Sequence of chain 1.T:
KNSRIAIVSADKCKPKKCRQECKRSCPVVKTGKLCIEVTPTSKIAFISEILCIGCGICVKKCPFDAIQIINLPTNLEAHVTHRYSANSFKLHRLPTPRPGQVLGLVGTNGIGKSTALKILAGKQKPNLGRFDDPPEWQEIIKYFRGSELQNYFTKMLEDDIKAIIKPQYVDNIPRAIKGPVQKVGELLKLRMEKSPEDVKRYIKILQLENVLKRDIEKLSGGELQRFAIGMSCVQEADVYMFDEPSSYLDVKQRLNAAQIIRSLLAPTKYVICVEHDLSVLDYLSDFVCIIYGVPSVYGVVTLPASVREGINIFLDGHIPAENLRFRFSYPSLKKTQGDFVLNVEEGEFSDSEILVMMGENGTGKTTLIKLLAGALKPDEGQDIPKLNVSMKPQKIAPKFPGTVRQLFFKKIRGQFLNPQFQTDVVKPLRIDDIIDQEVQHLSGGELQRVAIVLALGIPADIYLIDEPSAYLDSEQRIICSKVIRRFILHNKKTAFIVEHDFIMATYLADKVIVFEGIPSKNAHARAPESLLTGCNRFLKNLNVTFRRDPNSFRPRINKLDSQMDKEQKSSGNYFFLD

Binding-site contacts:
Ligand atom PG contacts residue MG1 of chain 1.X at 3.0 Å.
Ligand atom O1G contacts residue HIS279 of chain 1.T at 2.8 Å (h-bond).
Ligand atom O1B contacts residue GLY113 of chain 1.T at 3.2 Å (h-bond).
Ligand atom O3A contacts residue GLY113 of chain 1.T at 3.4 Å.
Ligand atom O1A contacts residue SER117 of chain 1.T at 3.0 Å (h-bond).
Ligand atom O2A contacts residue SER469 of chain 1.T at 2.8 Å (h-bond).
Ligand atom N3B contacts residue SER469 of chain 1.T at 2.8 Å (h-bond).
Ligand atom O1G contacts residue ASN112 of chain 1.T at 2.9 Å (h-bond).
Ligand atom O3G contacts residue SER117 of chain 1.T at 3.4 Å (h-bond).
Ligand atom O2B contacts residue MG1 of chain 1.X at 2.2 Å.
Ligand atom O3A contacts residue SER469 of chain 1.T at 2.8 Å (h-bond).
Ligand atom O1B contacts residue ILE114 of chain 1.T at 2.4 Å (h-bond).
Ligand atom O2' contacts residue GLN463 of chain 1.T at 2.7 Å (h-bond).
Ligand atom O4' contacts residue PHE92 of chain 1.T at 3.4 Å.
Ligand atom O2G contacts residue GLY470 of chain 1.T at 3.2 Å.
Ligand atom O2A contacts residue MG1 of chain 1.X at 3.3 Å.
Ligand atom N6 contacts residue TYR87 of chain 1.T at 3.4 Å.
Ligand atom C5 contacts residue TYR87 of chain 1.T at 3.1 Å (hydrophobic).
Ligand atom O1A contacts residue LYS116 of chain 1.T at 3.0 Å (salt-bridge).
Ligand atom O2G contacts residue ASN112 of chain 1.T at 2.9 Å (h-bond).
Ligand atom O1A contacts residue GLY115 of chain 1.T at 2.6 Å.
Ligand atom O1G contacts residue LYS116 of chain 1.T at 2.9 Å (salt-bridge).
Ligand atom O2A contacts residue SER117 of chain 1.T at 3.2 Å.
Ligand atom O3G contacts residue GLN171 of chain 1.T at 3.2 Å (h-bond).
Ligand atom O1B contacts residue GLY115 of chain 1.T at 3.1 Å (h-bond).
Ligand atom C8 contacts residue TYR87 of chain 1.T at 2.9 Å (hydrophobic).
Ligand atom O2B contacts residue SER117 of chain 1.T at 2.4 Å (h-bond).
Ligand atom O3G contacts residue MG1 of chain 1.X at 2.2 Å.
Ligand atom PB contacts residue MG1 of chain 1.X at 3.0 Å.
Ligand atom N3B contacts residue GLY113 of chain 1.T at 2.9 Å (h-bond).
Ligand atom N3B contacts residue MG1 of chain 1.X at 2.9 Å.
Ligand atom O1A contacts residue THR118 of chain 1.T at 3.0 Å (h-bond).
Ligand atom O3' contacts residue GLU472 of chain 1.T at 2.6 Å (salt-bridge).
Ligand atom N7 contacts residue TYR87 of chain 1.T at 2.6 Å (h-bond).
Ligand atom O2G contacts residue GLY471 of chain 1.T at 3.1 Å (h-bond).
Ligand atom PB contacts residue SER469 of chain 1.T at 3.1 Å.
Ligand atom N6 contacts residue HIS467 of chain 1.T at 3.3 Å.
Ligand atom C6 contacts residue TYR87 of chain 1.T at 3.4 Å (hydrophobic).
Ligand atom O1B contacts residue LYS116 of chain 1.T at 2.7 Å (salt-bridge).
Ligand atom O2B contacts residue SER469 of chain 1.T at 3.4 Å (h-bond).

The protein below binds the small molecule below.
Small molecule (SMILES): Nc1ncnc2c1ncn2[C@@H]1O[C@H](CO[P](=O)(O)O[P](=O)(O)NP(=O)(O)O)[C@@H](O)[C@H]1O